Sequence of chain 30.A:
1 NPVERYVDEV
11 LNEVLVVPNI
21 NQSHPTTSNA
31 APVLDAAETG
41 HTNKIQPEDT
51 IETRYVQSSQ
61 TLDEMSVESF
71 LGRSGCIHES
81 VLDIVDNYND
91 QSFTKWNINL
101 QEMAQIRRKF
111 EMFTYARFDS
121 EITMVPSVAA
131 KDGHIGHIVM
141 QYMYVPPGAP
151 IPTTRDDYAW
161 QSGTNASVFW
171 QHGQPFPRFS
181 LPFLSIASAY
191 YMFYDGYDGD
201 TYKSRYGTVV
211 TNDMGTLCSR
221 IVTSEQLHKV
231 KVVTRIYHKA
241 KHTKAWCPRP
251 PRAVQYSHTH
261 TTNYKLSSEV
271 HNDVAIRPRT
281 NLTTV

This small molecule binds to this protein.
Small molecule (SMILES): Cc1cc(CCCOc2c(C)cc(-c3noc(C(F)(F)F)n3)cc2C)on1

Binding-site contacts:
Ligand atom N1A contacts residue MET124 of chain 30.A at 3.5 Å.
Ligand atom O1A contacts residue PHE179 of chain 30.A at 3.3 Å.
Ligand atom CM4 contacts residue TYR144 of chain 30.A at 3.9 Å (hydrophobic).
Ligand atom C5B contacts residue LEU181 of chain 30.A at 3.5 Å (hydrophobic).
Ligand atom CM6 contacts residue LEU184 of chain 30.A at 3.4 Å (hydrophobic).
Ligand atom N2 contacts residue MET214 of chain 30.A at 3.8 Å.
Ligand atom C6B contacts residue LEU181 of chain 30.A at 3.3 Å (hydrophobic).
Ligand atom F2 contacts residue TYR144 of chain 30.A at 3.0 Å.
Ligand atom F2 contacts residue MET143 of chain 30.A at 3.3 Å.
Ligand atom O1 contacts residue MET214 of chain 30.A at 3.5 Å (h-bond).
Ligand atom C4B contacts residue ILE98 of chain 30.A at 3.8 Å (hydrophobic).
Ligand atom F2 contacts residue ALA166 of chain 30.A at 3.5 Å.
Ligand atom CM2 contacts residue ILE122 of chain 30.A at 3.8 Å (hydrophobic).
Ligand atom C4 contacts residue LEU100 of chain 30.A at 3.7 Å (hydrophobic).
Ligand atom F1 contacts residue ALA166 of chain 30.A at 3.6 Å.
Ligand atom CM6 contacts residue LEU181 of chain 30.A at 3.5 Å (hydrophobic).
Ligand atom C4 contacts residue TYR190 of chain 30.A at 3.6 Å (hydrophobic).
Ligand atom CM2 contacts residue ILE77 of chain 30.A at 3.1 Å (hydrophobic).
Ligand atom O1A contacts residue MET124 of chain 30.A at 3.2 Å.
Ligand atom F2 contacts residue TYR142 of chain 30.A at 2.8 Å.
Ligand atom F3 contacts residue TYR142 of chain 30.A at 3.8 Å.
Ligand atom N3A contacts residue PHE179 of chain 30.A at 3.4 Å.
Ligand atom N3A contacts residue TYR144 of chain 30.A at 3.5 Å.
Ligand atom C1B contacts residue ILE98 of chain 30.A at 3.4 Å (hydrophobic).
Ligand atom F1 contacts residue TYR144 of chain 30.A at 3.3 Å.
Ligand atom O1A contacts residue LEU217 of chain 30.A at 3.0 Å.
Ligand atom CM3 contacts residue ASN212 of chain 30.A at 3.4 Å.
Ligand atom N1A contacts residue LEU217 of chain 30.A at 3.3 Å.
Ligand atom C3A contacts residue PHE179 of chain 30.A at 3.1 Å (hydrophobic).
Ligand atom F3 contacts residue VAL168 of chain 30.A at 3.0 Å.
Ligand atom CM4 contacts residue PHE179 of chain 30.A at 3.5 Å (hydrophobic).
Ligand atom C3A contacts residue LEU217 of chain 30.A at 3.6 Å (hydrophobic).
Ligand atom C2B contacts residue ILE98 of chain 30.A at 3.7 Å (hydrophobic).
Ligand atom C5B contacts residue ILE98 of chain 30.A at 3.5 Å (hydrophobic).
Ligand atom C6B contacts residue ILE98 of chain 30.A at 3.7 Å (hydrophobic).
Ligand atom O1B contacts residue ILE98 of chain 30.A at 3.3 Å.
Ligand atom F3 contacts residue PHE179 of chain 30.A at 3.0 Å.
Ligand atom C2A contacts residue PHE179 of chain 30.A at 3.6 Å (hydrophobic).
Ligand atom N1A contacts residue PHE179 of chain 30.A at 3.6 Å.
Ligand atom F1 contacts residue PHE179 of chain 30.A at 3.8 Å.